The small molecule below binds the protein below.
Small molecule (SMILES): CC(=O)N[C@@H]1[C@@H](O)[C@H](O)[C@@H](CO)O[C@H]1O

Sequence of chain 1.B:
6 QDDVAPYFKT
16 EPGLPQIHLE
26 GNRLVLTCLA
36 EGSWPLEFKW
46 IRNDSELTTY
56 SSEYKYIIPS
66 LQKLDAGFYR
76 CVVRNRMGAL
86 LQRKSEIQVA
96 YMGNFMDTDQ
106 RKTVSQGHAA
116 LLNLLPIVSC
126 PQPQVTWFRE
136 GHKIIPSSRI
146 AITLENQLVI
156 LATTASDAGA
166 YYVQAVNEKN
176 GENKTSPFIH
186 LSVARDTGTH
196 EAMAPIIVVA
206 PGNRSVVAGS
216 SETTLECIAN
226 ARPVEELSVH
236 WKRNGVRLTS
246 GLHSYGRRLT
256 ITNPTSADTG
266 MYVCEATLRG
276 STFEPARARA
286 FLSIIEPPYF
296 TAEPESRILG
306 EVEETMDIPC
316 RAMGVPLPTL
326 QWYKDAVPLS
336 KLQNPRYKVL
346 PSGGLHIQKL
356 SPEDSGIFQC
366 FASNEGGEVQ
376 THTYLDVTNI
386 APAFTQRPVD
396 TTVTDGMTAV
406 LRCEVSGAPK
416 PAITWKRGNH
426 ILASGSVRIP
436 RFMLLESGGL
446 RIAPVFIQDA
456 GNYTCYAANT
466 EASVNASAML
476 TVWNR

Binding-site contacts:
Ligand atom C7 contacts residue THR180 of chain 1.B at 3.8 Å.
Ligand atom N2 contacts residue ASN178 of chain 1.B at 2.9 Å (h-bond).
Ligand atom C7 contacts residue LYS179 of chain 1.B at 4.3 Å.
Ligand atom C8 contacts residue ASN178 of chain 1.B at 3.2 Å.
Ligand atom C8 contacts residue THR180 of chain 1.B at 4.1 Å.
Ligand atom C7 contacts residue ASN178 of chain 1.B at 3.7 Å.
Ligand atom C8 contacts residue LYS179 of chain 1.B at 3.9 Å.
Ligand atom C1 contacts residue ASN178 of chain 1.B at 1.4 Å.
Ligand atom C5 contacts residue ASN178 of chain 1.B at 3.7 Å.
Ligand atom O7 contacts residue LYS179 of chain 1.B at 4.2 Å.
Ligand atom C2 contacts residue ASN178 of chain 1.B at 2.5 Å.
Ligand atom O7 contacts residue THR180 of chain 1.B at 2.6 Å (h-bond).
Ligand atom C4 contacts residue ASN178 of chain 1.B at 4.2 Å.
Ligand atom C3 contacts residue ASN178 of chain 1.B at 3.8 Å.
Ligand atom O7 contacts residue ASN178 of chain 1.B at 4.2 Å.
Ligand atom O5 contacts residue ASN178 of chain 1.B at 2.3 Å (h-bond).